Binding-site contacts:
Ligand atom C12 contacts residue HIS321 of chain 1.J at 3.7 Å.
Ligand atom C35 contacts residue GLN212 of chain 1.J at 3.5 Å.
Ligand atom C14 contacts residue ARG173 of chain 1.J at 3.8 Å.
Ligand atom C17 contacts residue SO41 of chain 1.KA at 3.8 Å.
Ligand atom C2 contacts residue LEU320 of chain 1.J at 3.5 Å (hydrophobic).
Ligand atom C29 contacts residue TYR272 of chain 1.J at 3.5 Å (hydrophobic).
Ligand atom CL31 contacts residue ALA123 of chain 1.J at 3.6 Å.
Ligand atom C20 contacts residue MES1 of chain 1.MA at 3.7 Å.
Ligand atom N18 contacts residue HIS321 of chain 1.J at 3.3 Å (h-bond).
Ligand atom C12 contacts residue ZN1 of chain 1.IA at 3.3 Å.
Ligand atom C29 contacts residue HIS219 of chain 1.J at 3.8 Å.
Ligand atom C21 contacts residue TRP275 of chain 1.J at 3.5 Å (hydrophobic).
Ligand atom C17 contacts residue CYS271 of chain 1.J at 3.8 Å (hydrophobic).
Ligand atom C25 contacts residue TYR272 of chain 1.J at 3.6 Å (hydrophobic).
Ligand atom CL31 contacts residue CYS177 of chain 1.J at 3.7 Å.
Ligand atom O13 contacts residue ARG173 of chain 1.J at 2.9 Å (salt-bridge).
Ligand atom C27 contacts residue ARG173 of chain 1.J at 3.8 Å.
Ligand atom N36 contacts residue GLN212 of chain 1.J at 3.3 Å (h-bond).
Ligand atom O13 contacts residue TYR166 of chain 1.I at 3.8 Å.
Ligand atom C30 contacts residue ARG173 of chain 1.J at 3.6 Å.
Ligand atom N36 contacts residue GLY221 of chain 1.J at 3.3 Å.
Ligand atom N18 contacts residue ZN1 of chain 1.IA at 2.1 Å.
Ligand atom C33 contacts residue GLY221 of chain 1.J at 3.8 Å.
Ligand atom CL31 contacts residue PHE174 of chain 1.J at 3.8 Å.
Ligand atom C5 contacts residue TRP275 of chain 1.J at 3.7 Å (hydrophobic).
Ligand atom N36 contacts residue CYS225 of chain 1.J at 3.5 Å (h-bond).
Ligand atom C20 contacts residue ARG173 of chain 1.J at 3.8 Å.
Ligand atom N18 contacts residue CYS271 of chain 1.J at 3.5 Å (h-bond).
Ligand atom N18 contacts residue ASP269 of chain 1.J at 3.2 Å (salt-bridge).
Ligand atom C8 contacts residue MES1 of chain 1.MA at 3.8 Å.
Ligand atom C17 contacts residue TYR272 of chain 1.J at 3.6 Å (hydrophobic).
Ligand atom C16 contacts residue SO41 of chain 1.KA at 3.7 Å.
Ligand atom C2 contacts residue MES1 of chain 1.MA at 3.7 Å.
Ligand atom N36 contacts residue SER222 of chain 1.J at 3.7 Å.
Ligand atom C35 contacts residue GLY221 of chain 1.J at 3.5 Å.
Ligand atom C4 contacts residue MES1 of chain 1.MA at 3.7 Å.
Ligand atom C16 contacts residue TYR272 of chain 1.J at 3.5 Å (hydrophobic).
Ligand atom N36 contacts residue ARG173 of chain 1.J at 3.4 Å.
Ligand atom C17 contacts residue ZN1 of chain 1.IA at 2.9 Å.
Ligand atom C17 contacts residue ASP269 of chain 1.J at 3.4 Å.

This small molecule binds to this protein.
Small molecule (SMILES): N#Cc1ccc(Cn2cncc2CN2CCN(c3cccc(Cl)c3)C(=O)C2)cc1

Sequence of chain 1.I:
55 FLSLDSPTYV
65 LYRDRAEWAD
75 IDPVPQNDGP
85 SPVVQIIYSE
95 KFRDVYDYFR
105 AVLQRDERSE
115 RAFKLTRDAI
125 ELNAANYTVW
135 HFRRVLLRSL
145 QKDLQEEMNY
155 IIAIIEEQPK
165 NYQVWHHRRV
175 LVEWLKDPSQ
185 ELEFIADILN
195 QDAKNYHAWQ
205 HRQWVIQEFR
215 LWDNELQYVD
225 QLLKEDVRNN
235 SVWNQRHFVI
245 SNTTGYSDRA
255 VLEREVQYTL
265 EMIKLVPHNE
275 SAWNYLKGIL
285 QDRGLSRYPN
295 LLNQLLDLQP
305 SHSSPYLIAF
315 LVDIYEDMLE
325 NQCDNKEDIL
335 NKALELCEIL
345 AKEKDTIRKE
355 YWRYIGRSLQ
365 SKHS

Sequence of chain 1.J:
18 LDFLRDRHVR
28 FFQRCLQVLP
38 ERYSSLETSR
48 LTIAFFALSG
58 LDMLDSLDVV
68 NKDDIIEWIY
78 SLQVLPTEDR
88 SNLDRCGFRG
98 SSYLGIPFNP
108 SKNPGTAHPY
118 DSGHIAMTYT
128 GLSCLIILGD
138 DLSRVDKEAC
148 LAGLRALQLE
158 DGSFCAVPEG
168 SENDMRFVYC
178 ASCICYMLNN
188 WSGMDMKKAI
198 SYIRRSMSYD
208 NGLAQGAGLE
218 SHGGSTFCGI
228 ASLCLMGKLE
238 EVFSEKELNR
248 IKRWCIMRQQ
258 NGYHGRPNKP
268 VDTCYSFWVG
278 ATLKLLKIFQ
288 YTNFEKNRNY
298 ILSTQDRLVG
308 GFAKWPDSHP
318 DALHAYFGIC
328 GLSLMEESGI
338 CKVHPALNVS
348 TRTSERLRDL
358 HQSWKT